Binding-site contacts:
Ligand atom C7 contacts residue ASN559 of chain 1.A at 3.4 Å.
Ligand atom C5 contacts residue LYS560 of chain 1.A at 3.9 Å.
Ligand atom C5 contacts residue ASN559 of chain 1.A at 3.5 Å.
Ligand atom C1 contacts residue LYS560 of chain 1.A at 4.4 Å.
Ligand atom C7 contacts residue THR528 of chain 1.A at 4.4 Å.
Ligand atom C3 contacts residue ASN559 of chain 1.A at 3.8 Å.
Ligand atom O7 contacts residue ASN559 of chain 1.A at 3.1 Å (h-bond).
Ligand atom C6 contacts residue LYS560 of chain 1.A at 3.6 Å.
Ligand atom O6 contacts residue LYS560 of chain 1.A at 2.7 Å (salt-bridge).
Ligand atom C8 contacts residue SER395 of chain 1.A at 4.2 Å.
Ligand atom C2 contacts residue SER395 of chain 1.A at 4.2 Å.
Ligand atom N2 contacts residue ASN559 of chain 1.A at 2.9 Å (h-bond).
Ligand atom N2 contacts residue SER395 of chain 1.A at 4.3 Å.
Ligand atom C7 contacts residue SER395 of chain 1.A at 3.7 Å.
Ligand atom O7 contacts residue SER395 of chain 1.A at 3.2 Å (h-bond).
Ligand atom C4 contacts residue ASN559 of chain 1.A at 4.2 Å.
Ligand atom C8 contacts residue THR528 of chain 1.A at 3.7 Å.
Ligand atom O3 contacts residue SER395 of chain 1.A at 4.5 Å.
Ligand atom O6 contacts residue THR561 of chain 1.A at 4.5 Å.
Ligand atom O5 contacts residue ASN559 of chain 1.A at 2.3 Å (h-bond).
Ligand atom O7 contacts residue LEU557 of chain 1.A at 4.1 Å.
Ligand atom N2 contacts residue THR528 of chain 1.A at 3.9 Å.
Ligand atom C1 contacts residue ASN559 of chain 1.A at 1.4 Å.
Ligand atom O5 contacts residue LYS560 of chain 1.A at 3.6 Å.
Ligand atom C2 contacts residue ASN559 of chain 1.A at 2.5 Å.

This protein binds this small molecule.
Small molecule (SMILES): CC(=O)N[C@H]1[C@H](O[C@H]2[C@H](O)[C@@H](NC(C)=O)CO[C@@H]2CO)O[C@H](CO)[C@@H](O)[C@@H]1O

Sequence of chain 1.A:
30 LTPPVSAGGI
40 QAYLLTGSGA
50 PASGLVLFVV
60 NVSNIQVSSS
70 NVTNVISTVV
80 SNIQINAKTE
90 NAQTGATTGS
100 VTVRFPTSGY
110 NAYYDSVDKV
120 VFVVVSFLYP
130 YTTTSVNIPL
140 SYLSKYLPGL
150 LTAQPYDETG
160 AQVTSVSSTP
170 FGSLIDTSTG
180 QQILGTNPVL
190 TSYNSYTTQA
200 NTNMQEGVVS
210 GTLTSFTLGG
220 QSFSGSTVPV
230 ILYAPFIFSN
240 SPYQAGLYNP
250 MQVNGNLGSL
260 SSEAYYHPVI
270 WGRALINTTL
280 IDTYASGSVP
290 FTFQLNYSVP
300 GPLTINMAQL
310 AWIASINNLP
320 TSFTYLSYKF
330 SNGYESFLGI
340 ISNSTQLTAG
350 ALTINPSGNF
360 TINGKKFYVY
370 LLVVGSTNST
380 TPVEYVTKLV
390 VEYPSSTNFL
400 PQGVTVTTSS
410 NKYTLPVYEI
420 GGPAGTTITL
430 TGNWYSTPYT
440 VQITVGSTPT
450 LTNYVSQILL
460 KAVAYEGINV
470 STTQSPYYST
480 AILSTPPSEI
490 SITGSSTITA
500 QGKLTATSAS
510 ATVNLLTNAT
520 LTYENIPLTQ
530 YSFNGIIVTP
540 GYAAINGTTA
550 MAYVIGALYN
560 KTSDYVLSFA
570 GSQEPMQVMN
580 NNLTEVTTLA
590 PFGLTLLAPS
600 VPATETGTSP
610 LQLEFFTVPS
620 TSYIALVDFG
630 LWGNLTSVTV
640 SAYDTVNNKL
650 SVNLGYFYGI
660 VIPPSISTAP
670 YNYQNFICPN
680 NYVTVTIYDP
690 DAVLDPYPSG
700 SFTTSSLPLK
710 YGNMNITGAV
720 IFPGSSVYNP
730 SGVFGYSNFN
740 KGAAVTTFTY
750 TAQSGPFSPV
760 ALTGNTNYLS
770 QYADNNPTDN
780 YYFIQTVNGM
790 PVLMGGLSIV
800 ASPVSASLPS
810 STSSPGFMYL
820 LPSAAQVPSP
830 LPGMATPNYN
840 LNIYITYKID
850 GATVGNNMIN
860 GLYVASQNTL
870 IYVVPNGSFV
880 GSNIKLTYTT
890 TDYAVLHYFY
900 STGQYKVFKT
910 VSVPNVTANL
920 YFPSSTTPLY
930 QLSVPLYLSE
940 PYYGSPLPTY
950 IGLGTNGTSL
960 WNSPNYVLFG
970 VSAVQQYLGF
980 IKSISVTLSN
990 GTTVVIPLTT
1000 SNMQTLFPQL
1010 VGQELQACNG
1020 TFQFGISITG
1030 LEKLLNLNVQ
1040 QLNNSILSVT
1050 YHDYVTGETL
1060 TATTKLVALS